Binding-site contacts:
Ligand atom C6 contacts residue HIS593 of chain 1.E at 3.4 Å.
Ligand atom C8' contacts residue TYR533 of chain 1.E at 3.2 Å (hydrophobic).
Ligand atom C6' contacts residue THR613 of chain 1.E at 3.4 Å.
Ligand atom O2 contacts residue ALA588 of chain 1.E at 3.4 Å (h-bond).
Ligand atom O2' contacts residue HIS593 of chain 1.E at 3.1 Å.
Ligand atom C5 contacts residue HIS593 of chain 1.E at 3.4 Å.
Ligand atom O1' contacts residue THR613 of chain 1.E at 3.2 Å (h-bond).
Ligand atom C8' contacts residue CYS609 of chain 1.E at 3.5 Å (hydrophobic).
Ligand atom N3 contacts residue VAL587 of chain 1.E at 3.5 Å.
Ligand atom O6' contacts residue THR252 of chain 1.E at 2.6 Å (h-bond).
Ligand atom O2A contacts residue GLN531 of chain 1.E at 2.6 Å (h-bond).
Ligand atom O4 contacts residue ARG596 of chain 1.E at 3.0 Å (salt-bridge).
Ligand atom O3' contacts residue PRO348 of chain 1.E at 3.3 Å.
Ligand atom N2' contacts residue HIS612 of chain 1.E at 3.2 Å (h-bond).
Ligand atom O2' contacts residue LYS590 of chain 1.E at 2.9 Å (salt-bridge).
Ligand atom O2B contacts residue THR613 of chain 1.E at 2.5 Å (h-bond).
Ligand atom C2B contacts residue ASP617 of chain 1.E at 3.3 Å.
Ligand atom O4' contacts residue LEU345 of chain 1.E at 2.7 Å (h-bond).
Ligand atom O5' contacts residue THR613 of chain 1.E at 3.4 Å (h-bond).
Ligand atom O2B contacts residue THR614 of chain 1.E at 2.9 Å (h-bond).
Ligand atom O1B contacts residue LYS534 of chain 1.E at 2.5 Å (salt-bridge).
Ligand atom C4 contacts residue VAL587 of chain 1.E at 3.5 Å (hydrophobic).
Ligand atom O4 contacts residue ALA588 of chain 1.E at 2.9 Å (h-bond).
Ligand atom O4 contacts residue VAL587 of chain 1.E at 3.4 Å.
Ligand atom PA contacts residue GLN531 of chain 1.E at 3.6 Å.
Ligand atom O3' contacts residue HIS612 of chain 1.E at 3.4 Å (h-bond).
Ligand atom PB contacts residue THR613 of chain 1.E at 3.5 Å.
Ligand atom N3 contacts residue HIS593 of chain 1.E at 3.2 Å.
Ligand atom O2B contacts residue HIS612 of chain 1.E at 3.0 Å (h-bond).
Ligand atom C3' contacts residue HIS612 of chain 1.E at 3.4 Å.
Ligand atom C5' contacts residue THR613 of chain 1.E at 3.1 Å.
Ligand atom C4 contacts residue HIS593 of chain 1.E at 3.3 Å.
Ligand atom O1' contacts residue HIS612 of chain 1.E at 3.3 Å.
Ligand atom O2' contacts residue ASP617 of chain 1.E at 2.6 Å (salt-bridge).
Ligand atom N1 contacts residue HIS593 of chain 1.E at 3.4 Å.
Ligand atom C2 contacts residue ALA588 of chain 1.E at 3.5 Å (hydrophobic).
Ligand atom O3B contacts residue LYS590 of chain 1.E at 2.9 Å (salt-bridge).
Ligand atom O4 contacts residue LEU558 of chain 1.E at 3.3 Å.
Ligand atom O7' contacts residue HIS190 of chain 1.E at 3.0 Å (h-bond).
Ligand atom N3 contacts residue ALA588 of chain 1.E at 2.8 Å (h-bond).

Sequence of chain 1.E:
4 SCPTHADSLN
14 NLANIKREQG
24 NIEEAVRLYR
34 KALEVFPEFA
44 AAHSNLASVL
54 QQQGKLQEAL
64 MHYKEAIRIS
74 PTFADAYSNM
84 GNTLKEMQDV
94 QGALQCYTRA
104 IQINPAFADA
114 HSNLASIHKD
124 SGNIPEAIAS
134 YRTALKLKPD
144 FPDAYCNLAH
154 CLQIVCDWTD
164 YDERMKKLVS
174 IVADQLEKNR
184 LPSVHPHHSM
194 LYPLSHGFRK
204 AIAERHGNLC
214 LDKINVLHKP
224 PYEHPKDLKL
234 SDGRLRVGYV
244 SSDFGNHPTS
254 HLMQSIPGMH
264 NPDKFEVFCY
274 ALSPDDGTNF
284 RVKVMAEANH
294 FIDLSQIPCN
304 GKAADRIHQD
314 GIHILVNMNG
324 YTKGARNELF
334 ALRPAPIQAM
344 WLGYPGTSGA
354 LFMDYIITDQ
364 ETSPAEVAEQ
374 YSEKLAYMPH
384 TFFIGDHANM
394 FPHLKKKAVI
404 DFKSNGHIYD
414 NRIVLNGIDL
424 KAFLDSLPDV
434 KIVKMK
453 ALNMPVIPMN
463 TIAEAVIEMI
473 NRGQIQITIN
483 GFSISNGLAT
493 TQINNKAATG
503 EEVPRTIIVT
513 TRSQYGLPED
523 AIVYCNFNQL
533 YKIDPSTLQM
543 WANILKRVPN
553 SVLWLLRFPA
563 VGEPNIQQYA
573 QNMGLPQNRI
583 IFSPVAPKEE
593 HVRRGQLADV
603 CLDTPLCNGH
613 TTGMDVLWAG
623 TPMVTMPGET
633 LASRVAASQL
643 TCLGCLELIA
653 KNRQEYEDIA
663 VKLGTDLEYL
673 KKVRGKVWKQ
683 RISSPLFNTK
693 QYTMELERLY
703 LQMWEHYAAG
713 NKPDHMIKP

This protein binds this small molecule.
Small molecule (SMILES): CC(=O)N[C@H]1[C@@H](O[P](=O)(O)O[P](=O)(O)OC[C@H]2O[C@@H](n3ccc(=O)[nH]c3=O)[C@H](O)[C@@H]2O)O[C@H](CO)[C@@H](O)[C@@H]1O